Sequence of chain 1.C:
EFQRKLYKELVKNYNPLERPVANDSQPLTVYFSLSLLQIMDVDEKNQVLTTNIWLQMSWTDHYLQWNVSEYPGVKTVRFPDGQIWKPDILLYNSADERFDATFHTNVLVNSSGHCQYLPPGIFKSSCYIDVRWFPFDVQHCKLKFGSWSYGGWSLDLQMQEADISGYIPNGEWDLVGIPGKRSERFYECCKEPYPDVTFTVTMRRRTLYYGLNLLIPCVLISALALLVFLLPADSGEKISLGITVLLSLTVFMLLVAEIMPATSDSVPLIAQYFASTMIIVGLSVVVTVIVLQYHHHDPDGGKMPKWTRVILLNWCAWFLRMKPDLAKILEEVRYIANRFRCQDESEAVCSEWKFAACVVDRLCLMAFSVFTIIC

Binding-site contacts:
Ligand atom C7 contacts residue TRP148 of chain 1.C at 3.1 Å (hydrophobic).
Ligand atom C5 contacts residue TYR92 of chain 1.C at 3.9 Å (hydrophobic).
Ligand atom C2 contacts residue TYR194 of chain 1.C at 3.8 Å (hydrophobic).
Ligand atom C3 contacts residue TYR194 of chain 1.C at 3.6 Å (hydrophobic).
Ligand atom CL contacts residue GLN116 of chain 1.D at 3.7 Å.
Ligand atom C10 contacts residue TRP148 of chain 1.C at 4.0 Å (hydrophobic).
Ligand atom C3 contacts residue TYR92 of chain 1.C at 3.3 Å (hydrophobic).
Ligand atom N2 contacts residue LEU118 of chain 1.D at 3.9 Å.
Ligand atom CL contacts residue SER149 of chain 1.C at 4.0 Å.
Ligand atom C11 contacts residue TRP148 of chain 1.C at 3.6 Å (hydrophobic).
Ligand atom C10 contacts residue SER149 of chain 1.C at 4.1 Å.
Ligand atom C6 contacts residue TRP148 of chain 1.C at 3.4 Å (hydrophobic).
Ligand atom C10 contacts residue LEU118 of chain 1.D at 3.7 Å (hydrophobic).
Ligand atom N1 contacts residue TRP148 of chain 1.C at 2.8 Å (h-bond).
Ligand atom N1 contacts residue SER147 of chain 1.C at 4.0 Å.
Ligand atom C3 contacts residue TRP148 of chain 1.C at 3.9 Å (hydrophobic).
Ligand atom C1 contacts residue CYS189 of chain 1.C at 4.0 Å (hydrophobic).
Ligand atom N1 contacts residue TYR194 of chain 1.C at 3.9 Å.
Ligand atom C4 contacts residue TRP54 of chain 1.D at 3.8 Å (hydrophobic).
Ligand atom C8 contacts residue TRP148 of chain 1.C at 3.2 Å (hydrophobic).
Ligand atom C4 contacts residue TYR92 of chain 1.C at 3.5 Å (hydrophobic).
Ligand atom N2 contacts residue TRP148 of chain 1.C at 4.0 Å.
Ligand atom C6 contacts residue TYR92 of chain 1.C at 4.0 Å (hydrophobic).
Ligand atom C2 contacts residue CYS189 of chain 1.C at 3.6 Å (hydrophobic).
Ligand atom C11 contacts residue TYR194 of chain 1.C at 3.6 Å (hydrophobic).
Ligand atom C9 contacts residue LEU118 of chain 1.D at 3.7 Å (hydrophobic).
Ligand atom C9 contacts residue TRP148 of chain 1.C at 3.5 Å (hydrophobic).
Ligand atom C1 contacts residue TRP148 of chain 1.C at 3.6 Å (hydrophobic).
Ligand atom C8 contacts residue LEU118 of chain 1.D at 3.6 Å (hydrophobic).
Ligand atom CL contacts residue LEU108 of chain 1.D at 3.3 Å.
Ligand atom CL contacts residue ASN106 of chain 1.D at 3.5 Å.
Ligand atom C5 contacts residue TRP148 of chain 1.C at 3.9 Å (hydrophobic).
Ligand atom C11 contacts residue LEU118 of chain 1.D at 4.1 Å (hydrophobic).
Ligand atom C11 contacts residue CYS190 of chain 1.C at 3.7 Å (hydrophobic).
Ligand atom C2 contacts residue TRP148 of chain 1.C at 3.9 Å (hydrophobic).
Ligand atom N2 contacts residue TYR194 of chain 1.C at 3.7 Å.
Ligand atom C3 contacts residue TYR187 of chain 1.C at 4.0 Å (hydrophobic).
Ligand atom C5 contacts residue TRP54 of chain 1.D at 3.4 Å (hydrophobic).
Ligand atom C4 contacts residue TYR187 of chain 1.C at 3.7 Å (hydrophobic).
Ligand atom N1 contacts residue TYR92 of chain 1.C at 2.9 Å (h-bond).

Sequence of chain 1.D:
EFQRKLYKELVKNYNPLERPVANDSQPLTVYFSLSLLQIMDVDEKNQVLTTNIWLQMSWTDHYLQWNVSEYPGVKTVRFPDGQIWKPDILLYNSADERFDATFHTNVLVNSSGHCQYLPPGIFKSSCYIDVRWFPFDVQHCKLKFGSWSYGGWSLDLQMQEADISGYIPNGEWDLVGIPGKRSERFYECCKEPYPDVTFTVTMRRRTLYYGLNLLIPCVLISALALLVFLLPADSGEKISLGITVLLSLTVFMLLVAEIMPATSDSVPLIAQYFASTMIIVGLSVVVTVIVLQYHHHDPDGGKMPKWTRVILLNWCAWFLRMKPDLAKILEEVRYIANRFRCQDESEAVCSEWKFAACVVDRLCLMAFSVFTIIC

This small molecule binds to this protein.
Small molecule (SMILES): Clc1ccc([C@H]2C[C@@H]3CC[C@H]2N3)cn1